The small molecule below binds the protein below.
Small molecule (SMILES): CNc1nc2c(CCNCC3CCC(C#Cc4cccnc4)CC3)c3nc(N)[nH]c(=O)c3cc2[nH]1

Sequence of chain 1.A:
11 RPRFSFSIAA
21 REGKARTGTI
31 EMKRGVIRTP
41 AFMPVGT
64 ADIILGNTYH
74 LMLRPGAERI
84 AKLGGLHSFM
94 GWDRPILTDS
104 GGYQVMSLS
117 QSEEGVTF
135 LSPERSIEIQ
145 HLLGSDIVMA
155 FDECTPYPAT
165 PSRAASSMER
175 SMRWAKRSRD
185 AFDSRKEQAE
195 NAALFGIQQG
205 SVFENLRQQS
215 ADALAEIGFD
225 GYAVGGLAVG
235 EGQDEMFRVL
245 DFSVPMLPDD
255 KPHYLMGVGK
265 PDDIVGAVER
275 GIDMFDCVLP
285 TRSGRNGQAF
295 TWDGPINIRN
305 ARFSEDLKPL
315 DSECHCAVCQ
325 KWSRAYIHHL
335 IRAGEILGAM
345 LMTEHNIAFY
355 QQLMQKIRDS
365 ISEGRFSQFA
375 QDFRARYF

Binding-site contacts:
Ligand atom O1 contacts residue GLY230 of chain 1.A at 2.8 Å (h-bond).
Ligand atom N3 contacts residue MET260 of chain 1.A at 3.5 Å (h-bond).
Ligand atom O1 contacts residue CYS158 of chain 1.A at 3.4 Å.
Ligand atom C11 contacts residue ASP280 of chain 1.A at 3.5 Å.
Ligand atom C5 contacts residue TYR106 of chain 1.A at 3.6 Å (hydrophobic).
Ligand atom C4 contacts residue TYR106 of chain 1.A at 3.5 Å (hydrophobic).
Ligand atom N6 contacts residue ASP280 of chain 1.A at 2.6 Å (salt-bridge).
Ligand atom C6 contacts residue ALA232 of chain 1.A at 3.6 Å (hydrophobic).
Ligand atom N2 contacts residue ASP102 of chain 1.A at 2.8 Å (salt-bridge).
Ligand atom N3 contacts residue LEU231 of chain 1.A at 2.8 Å (h-bond).
Ligand atom C17 contacts residue ASN70 of chain 1.A at 3.4 Å.
Ligand atom C12 contacts residue ASP280 of chain 1.A at 3.6 Å.
Ligand atom C8 contacts residue TYR106 of chain 1.A at 3.5 Å (hydrophobic).
Ligand atom N4 contacts residue ALA232 of chain 1.A at 2.8 Å (h-bond).
Ligand atom N9 contacts residue ASP102 of chain 1.A at 2.8 Å (salt-bridge).
Ligand atom N2 contacts residue MET260 of chain 1.A at 3.4 Å.
Ligand atom N4 contacts residue TYR106 of chain 1.A at 3.5 Å (h-bond).
Ligand atom N9 contacts residue ASP156 of chain 1.A at 2.8 Å (salt-bridge).
Ligand atom C10 contacts residue ASP280 of chain 1.A at 3.5 Å.
Ligand atom C3 contacts residue CYS158 of chain 1.A at 3.5 Å (hydrophobic).
Ligand atom C6 contacts residue TYR106 of chain 1.A at 3.5 Å (hydrophobic).
Ligand atom N5 contacts residue GLY261 of chain 1.A at 3.5 Å.
Ligand atom C7 contacts residue TYR106 of chain 1.A at 3.5 Å (hydrophobic).
Ligand atom C6 contacts residue GLY261 of chain 1.A at 3.6 Å.
Ligand atom N2 contacts residue TYR106 of chain 1.A at 3.5 Å.
Ligand atom C26 contacts residue MET260 of chain 1.A at 3.5 Å (hydrophobic).
Ligand atom C14 contacts residue VAL282 of chain 1.A at 3.4 Å (hydrophobic).
Ligand atom C16 contacts residue ASN70 of chain 1.A at 3.4 Å.
Ligand atom C5 contacts residue GLY261 of chain 1.A at 3.6 Å.
Ligand atom N8 contacts residue ASP156 of chain 1.A at 2.8 Å (salt-bridge).
Ligand atom C25 contacts residue ASP156 of chain 1.A at 3.6 Å.
Ligand atom O1 contacts residue GLY229 of chain 1.A at 3.3 Å.
Ligand atom C26 contacts residue ASP102 of chain 1.A at 3.5 Å.
Ligand atom C9 contacts residue TYR106 of chain 1.A at 3.6 Å (hydrophobic).
Ligand atom C26 contacts residue ASP156 of chain 1.A at 3.6 Å.
Ligand atom O1 contacts residue GLN203 of chain 1.A at 3.0 Å (h-bond).
Ligand atom C9 contacts residue ASP102 of chain 1.A at 3.2 Å.
Ligand atom N5 contacts residue TYR106 of chain 1.A at 3.4 Å.
Ligand atom O1 contacts residue ASP156 of chain 1.A at 3.5 Å (salt-bridge).
Ligand atom C15 contacts residue GLN107 of chain 1.A at 3.5 Å.